This protein binds this small molecule.
Small molecule (SMILES): CCCCO[C@]1(C(=O)O)C[C@H](O)[C@@H](NC(C)=O)[C@H]([C@H](O)[C@H](O)CO)O1

Sequence of chain 33.A:
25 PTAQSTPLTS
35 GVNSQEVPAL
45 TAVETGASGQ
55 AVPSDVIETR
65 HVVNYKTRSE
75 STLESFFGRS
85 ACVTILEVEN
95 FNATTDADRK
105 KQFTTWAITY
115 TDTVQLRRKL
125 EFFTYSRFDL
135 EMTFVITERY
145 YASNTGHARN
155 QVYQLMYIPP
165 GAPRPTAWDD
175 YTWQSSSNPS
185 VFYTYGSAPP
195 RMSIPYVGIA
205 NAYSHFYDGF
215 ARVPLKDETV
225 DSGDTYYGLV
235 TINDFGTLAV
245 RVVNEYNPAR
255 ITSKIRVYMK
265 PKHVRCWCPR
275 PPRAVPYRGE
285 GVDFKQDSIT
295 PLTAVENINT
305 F

Binding-site contacts:
Ligand atom O1B contacts residue SER147 of chain 34.A at 2.6 Å (h-bond).
Ligand atom N5 contacts residue TYR250 of chain 33.A at 3.9 Å.
Ligand atom C10 contacts residue TYR250 of chain 33.A at 2.9 Å (hydrophobic).
Ligand atom O10 contacts residue TYR250 of chain 33.A at 2.3 Å (h-bond).
Ligand atom O1A contacts residue ASN148 of chain 34.A at 4.5 Å.
Ligand atom O1A contacts residue ALA146 of chain 34.A at 3.2 Å.
Ligand atom C8 contacts residue ALA146 of chain 34.A at 4.4 Å (hydrophobic).
Ligand atom O4 contacts residue TYR145 of chain 34.A at 4.1 Å.
Ligand atom C1 contacts residue PRO252 of chain 33.A at 4.1 Å (hydrophobic).
Ligand atom C4 contacts residue TYR250 of chain 33.A at 4.3 Å (hydrophobic).
Ligand atom C11 contacts residue ARG143 of chain 34.A at 3.9 Å.
Ligand atom C1 contacts residue SER147 of chain 34.A at 3.6 Å.
Ligand atom C7 contacts residue TYR145 of chain 34.A at 3.9 Å (hydrophobic).
Ligand atom C4 contacts residue PRO252 of chain 33.A at 4.3 Å (hydrophobic).
Ligand atom O4 contacts residue TYR250 of chain 33.A at 3.0 Å.
Ligand atom O4 contacts residue ASN251 of chain 33.A at 4.3 Å.
Ligand atom C5 contacts residue TYR145 of chain 34.A at 3.4 Å (hydrophobic).
Ligand atom C6 contacts residue TYR145 of chain 34.A at 3.4 Å (hydrophobic).
Ligand atom O10 contacts residue ASN96 of chain 33.A at 4.3 Å.
Ligand atom C11 contacts residue TYR250 of chain 33.A at 3.1 Å (hydrophobic).
Ligand atom O9 contacts residue TYR145 of chain 34.A at 4.3 Å.
Ligand atom O4 contacts residue PRO252 of chain 33.A at 4.0 Å.
Ligand atom C1 contacts residue ALA146 of chain 34.A at 4.0 Å (hydrophobic).
Ligand atom C11 contacts residue TYR145 of chain 34.A at 3.8 Å (hydrophobic).
Ligand atom C6 contacts residue ALA146 of chain 34.A at 4.3 Å (hydrophobic).
Ligand atom C9 contacts residue TYR145 of chain 34.A at 4.2 Å (hydrophobic).
Ligand atom O1A contacts residue SER147 of chain 34.A at 3.1 Å (h-bond).
Ligand atom C4 contacts residue TYR145 of chain 34.A at 3.6 Å (hydrophobic).
Ligand atom N5 contacts residue TYR145 of chain 34.A at 2.6 Å (h-bond).
Ligand atom O8 contacts residue ALA146 of chain 34.A at 3.4 Å.
Ligand atom C10 contacts residue TYR145 of chain 34.A at 3.6 Å (hydrophobic).
Ligand atom O1B contacts residue ALA146 of chain 34.A at 4.3 Å.
Ligand atom C3 contacts residue PRO252 of chain 33.A at 4.3 Å (hydrophobic).
Ligand atom O1B contacts residue PRO252 of chain 33.A at 3.4 Å.

Sequence of chain 34.A:
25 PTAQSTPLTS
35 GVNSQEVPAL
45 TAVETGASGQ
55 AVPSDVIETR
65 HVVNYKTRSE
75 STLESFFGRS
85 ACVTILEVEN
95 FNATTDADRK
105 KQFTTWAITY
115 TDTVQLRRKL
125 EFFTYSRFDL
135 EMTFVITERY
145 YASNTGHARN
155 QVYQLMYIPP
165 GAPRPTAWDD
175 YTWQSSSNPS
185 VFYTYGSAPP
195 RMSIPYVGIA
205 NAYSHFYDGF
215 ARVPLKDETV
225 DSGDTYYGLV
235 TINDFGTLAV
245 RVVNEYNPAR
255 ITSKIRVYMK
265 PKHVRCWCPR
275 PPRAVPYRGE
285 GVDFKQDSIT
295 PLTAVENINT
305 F